Sequence of chain 2.A:
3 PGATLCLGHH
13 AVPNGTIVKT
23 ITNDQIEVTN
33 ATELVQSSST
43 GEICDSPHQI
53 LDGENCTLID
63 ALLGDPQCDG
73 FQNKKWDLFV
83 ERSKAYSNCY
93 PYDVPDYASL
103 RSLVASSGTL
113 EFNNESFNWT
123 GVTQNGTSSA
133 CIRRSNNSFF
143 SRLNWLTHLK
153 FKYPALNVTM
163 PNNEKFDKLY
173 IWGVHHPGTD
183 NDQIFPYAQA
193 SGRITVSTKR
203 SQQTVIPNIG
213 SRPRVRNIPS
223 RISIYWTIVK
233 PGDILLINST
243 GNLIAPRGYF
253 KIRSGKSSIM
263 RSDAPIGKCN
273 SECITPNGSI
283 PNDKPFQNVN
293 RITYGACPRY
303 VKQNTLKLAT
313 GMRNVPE

Binding-site contacts:
Ligand atom O6 contacts residue GLU69 of chain 2.B at 3.5 Å (salt-bridge).
Ligand atom C4 contacts residue ASN279 of chain 2.A at 4.1 Å.
Ligand atom C7 contacts residue ASN279 of chain 2.A at 3.4 Å.
Ligand atom N2 contacts residue VAL291 of chain 2.A at 3.4 Å (h-bond).
Ligand atom C2 contacts residue VAL291 of chain 2.A at 3.9 Å (hydrophobic).
Ligand atom C8 contacts residue VAL291 of chain 2.A at 4.1 Å (hydrophobic).
Ligand atom C3 contacts residue ASN279 of chain 2.A at 3.7 Å.
Ligand atom C6 contacts residue GLU69 of chain 2.B at 4.4 Å.
Ligand atom C1 contacts residue ASN292 of chain 2.A at 3.9 Å.
Ligand atom O7 contacts residue ASN279 of chain 2.A at 3.3 Å (h-bond).
Ligand atom C1 contacts residue ASN279 of chain 2.A at 1.4 Å.
Ligand atom C3 contacts residue VAL291 of chain 2.A at 4.1 Å (hydrophobic).
Ligand atom N2 contacts residue ASN279 of chain 2.A at 3.0 Å (h-bond).
Ligand atom O5 contacts residue ASN279 of chain 2.A at 2.3 Å (h-bond).
Ligand atom C8 contacts residue SER39 of chain 2.A at 3.7 Å.
Ligand atom C7 contacts residue VAL291 of chain 2.A at 4.3 Å (hydrophobic).
Ligand atom O5 contacts residue ASN292 of chain 2.A at 3.7 Å.
Ligand atom C2 contacts residue ASN279 of chain 2.A at 2.4 Å.
Ligand atom C5 contacts residue ASN292 of chain 2.A at 4.0 Å.
Ligand atom C1 contacts residue VAL291 of chain 2.A at 3.7 Å (hydrophobic).
Ligand atom C5 contacts residue ASN279 of chain 2.A at 3.6 Å.

This protein binds this small molecule.
Small molecule (SMILES): CC(=O)N[C@@H]1[C@@H](O)[C@H](O)[C@@H](CO)O[C@H]1O

Sequence of chain 2.B:
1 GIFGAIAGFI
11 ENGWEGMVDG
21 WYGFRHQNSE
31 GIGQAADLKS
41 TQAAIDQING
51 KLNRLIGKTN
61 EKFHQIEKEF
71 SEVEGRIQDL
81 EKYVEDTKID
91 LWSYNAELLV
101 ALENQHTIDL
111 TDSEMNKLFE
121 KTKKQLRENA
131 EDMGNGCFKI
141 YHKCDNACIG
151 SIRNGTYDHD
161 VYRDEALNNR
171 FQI